Binding-site contacts:
Ligand atom C2 contacts residue ASN276 of chain 1.F at 2.7 Å.
Ligand atom C8 contacts residue ASN276 of chain 1.F at 3.9 Å.
Ligand atom N2 contacts residue ASN276 of chain 1.F at 3.2 Å (h-bond).
Ligand atom C3 contacts residue ASN276 of chain 1.F at 3.9 Å.
Ligand atom C1 contacts residue ASN276 of chain 1.F at 1.5 Å.
Ligand atom O6 contacts residue ASN276 of chain 1.F at 4.5 Å.
Ligand atom O5 contacts residue ASN276 of chain 1.F at 2.3 Å (h-bond).
Ligand atom C4 contacts residue ASN276 of chain 1.F at 4.3 Å.
Ligand atom C7 contacts residue ASN276 of chain 1.F at 3.8 Å.
Ligand atom C5 contacts residue ASN276 of chain 1.F at 3.6 Å.

This small molecule binds to this protein.
Small molecule (SMILES): CC(=O)N[C@@H]1[C@@H](O)[C@H](O)[C@@H](CO)O[C@H]1O

Sequence of chain 1.F:
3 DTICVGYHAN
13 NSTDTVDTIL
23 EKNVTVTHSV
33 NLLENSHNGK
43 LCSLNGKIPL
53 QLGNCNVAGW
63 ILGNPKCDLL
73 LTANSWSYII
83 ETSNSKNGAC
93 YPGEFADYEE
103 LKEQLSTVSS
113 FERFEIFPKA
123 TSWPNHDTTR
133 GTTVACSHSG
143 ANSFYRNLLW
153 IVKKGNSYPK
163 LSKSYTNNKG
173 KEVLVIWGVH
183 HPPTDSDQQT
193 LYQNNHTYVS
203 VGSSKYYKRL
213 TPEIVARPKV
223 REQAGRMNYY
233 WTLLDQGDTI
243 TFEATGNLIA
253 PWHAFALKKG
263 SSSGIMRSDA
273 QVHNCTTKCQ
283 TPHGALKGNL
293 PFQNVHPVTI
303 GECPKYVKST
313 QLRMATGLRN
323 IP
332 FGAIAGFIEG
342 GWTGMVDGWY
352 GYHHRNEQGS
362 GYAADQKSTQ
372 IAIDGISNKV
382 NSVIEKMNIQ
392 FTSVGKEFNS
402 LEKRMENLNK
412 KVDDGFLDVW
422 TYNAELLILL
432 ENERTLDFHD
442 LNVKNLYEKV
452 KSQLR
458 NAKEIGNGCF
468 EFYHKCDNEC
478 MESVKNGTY